The small molecule below binds the protein below.
Small molecule (SMILES): N[C@@H](CCC(=O)O)C(=O)O

Binding-site contacts:
Ligand atom CG contacts residue VAL138 of chain 1.B at 4.3 Å (hydrophobic).
Ligand atom OXT contacts residue ARG96 of chain 1.B at 2.9 Å (salt-bridge).
Ligand atom CB contacts residue ALA142 of chain 1.B at 4.3 Å (hydrophobic).
Ligand atom CD contacts residue THR143 of chain 1.B at 3.3 Å.
Ligand atom CA contacts residue PRO89 of chain 1.B at 3.9 Å (hydrophobic).
Ligand atom CA contacts residue ALA142 of chain 1.B at 4.2 Å (hydrophobic).
Ligand atom C contacts residue PRO89 of chain 1.B at 4.1 Å (hydrophobic).
Ligand atom N contacts residue ALA91 of chain 1.B at 4.3 Å.
Ligand atom O contacts residue ARG96 of chain 1.B at 2.8 Å (salt-bridge).
Ligand atom OXT contacts residue ALA91 of chain 1.B at 2.9 Å (h-bond).
Ligand atom C contacts residue TYR61 of chain 1.B at 3.4 Å (hydrophobic).
Ligand atom CD contacts residue ALA142 of chain 1.B at 4.4 Å (hydrophobic).
Ligand atom CA contacts residue TYR61 of chain 1.B at 3.9 Å (hydrophobic).
Ligand atom CB contacts residue GLU191 of chain 1.B at 4.2 Å.
Ligand atom CB contacts residue GLY141 of chain 1.B at 4.4 Å.
Ligand atom O contacts residue ALA142 of chain 1.B at 2.8 Å (h-bond).
Ligand atom CG contacts residue GLU191 of chain 1.B at 3.8 Å.
Ligand atom CD contacts residue GLU191 of chain 1.B at 3.9 Å.
Ligand atom N contacts residue GLU191 of chain 1.B at 2.9 Å (salt-bridge).
Ligand atom C contacts residue GLU191 of chain 1.B at 4.2 Å.
Ligand atom OXT contacts residue ALA142 of chain 1.B at 4.2 Å.
Ligand atom C contacts residue ARG96 of chain 1.B at 3.5 Å.
Ligand atom OXT contacts residue PRO89 of chain 1.B at 3.4 Å (h-bond).
Ligand atom C contacts residue ALA142 of chain 1.B at 3.7 Å (hydrophobic).
Ligand atom OE2 contacts residue THR143 of chain 1.B at 2.7 Å (h-bond).
Ligand atom OXT contacts residue LEU90 of chain 1.B at 3.5 Å.
Ligand atom OXT contacts residue TYR61 of chain 1.B at 3.5 Å.
Ligand atom CA contacts residue GLU191 of chain 1.B at 3.3 Å.
Ligand atom OE2 contacts residue GLU191 of chain 1.B at 3.7 Å.
Ligand atom N contacts residue TYR61 of chain 1.B at 3.7 Å.
Ligand atom OE1 contacts residue GLY141 of chain 1.B at 3.7 Å.
Ligand atom OE1 contacts residue THR143 of chain 1.B at 2.9 Å (h-bond).
Ligand atom CB contacts residue TYR61 of chain 1.B at 3.6 Å (hydrophobic).
Ligand atom N contacts residue TYR217 of chain 1.B at 4.0 Å.
Ligand atom N contacts residue PRO89 of chain 1.B at 2.7 Å (h-bond).
Ligand atom OE1 contacts residue ALA142 of chain 1.B at 3.2 Å (h-bond).
Ligand atom OE1 contacts residue GLU191 of chain 1.B at 4.2 Å.
Ligand atom O contacts residue GLY141 of chain 1.B at 3.3 Å.
Ligand atom O contacts residue TYR61 of chain 1.B at 3.2 Å.
Ligand atom C contacts residue ALA91 of chain 1.B at 4.0 Å (hydrophobic).

Sequence of chain 1.B:
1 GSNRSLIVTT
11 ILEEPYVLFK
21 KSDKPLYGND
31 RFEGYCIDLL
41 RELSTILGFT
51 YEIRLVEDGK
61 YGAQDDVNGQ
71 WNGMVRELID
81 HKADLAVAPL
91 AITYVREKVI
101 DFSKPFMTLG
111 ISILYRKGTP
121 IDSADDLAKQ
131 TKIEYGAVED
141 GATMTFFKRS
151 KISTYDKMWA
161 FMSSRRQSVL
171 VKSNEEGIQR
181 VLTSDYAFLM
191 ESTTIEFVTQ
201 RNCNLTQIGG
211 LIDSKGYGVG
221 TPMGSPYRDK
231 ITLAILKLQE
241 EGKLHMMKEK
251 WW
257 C